A protein and the small-molecule ligand that binds it are described below.
Small molecule (SMILES): CC(=O)N[C@@H]1[C@@H](O)[C@H](O)[C@@H](CO)O[C@H]1O

Binding-site contacts:
Ligand atom C5 contacts residue ASN154 of chain 1.E at 3.6 Å.
Ligand atom C7 contacts residue ASN154 of chain 1.E at 3.3 Å.
Ligand atom C4 contacts residue ASN154 of chain 1.E at 4.2 Å.
Ligand atom C3 contacts residue ASN154 of chain 1.E at 3.8 Å.
Ligand atom O5 contacts residue SER157 of chain 1.E at 4.0 Å.
Ligand atom C2 contacts residue ASN154 of chain 1.E at 2.5 Å.
Ligand atom C1 contacts residue SER156 of chain 1.E at 4.0 Å.
Ligand atom C1 contacts residue ASN154 of chain 1.E at 1.4 Å.
Ligand atom O7 contacts residue ASN154 of chain 1.E at 3.5 Å (h-bond).
Ligand atom O6 contacts residue SER157 of chain 1.E at 4.2 Å.
Ligand atom O5 contacts residue ASN154 of chain 1.E at 2.4 Å (h-bond).
Ligand atom N2 contacts residue ASN154 of chain 1.E at 2.8 Å (h-bond).
Ligand atom C8 contacts residue ASN154 of chain 1.E at 3.7 Å.
Ligand atom C1 contacts residue SER157 of chain 1.E at 4.3 Å.

Sequence of chain 1.E:
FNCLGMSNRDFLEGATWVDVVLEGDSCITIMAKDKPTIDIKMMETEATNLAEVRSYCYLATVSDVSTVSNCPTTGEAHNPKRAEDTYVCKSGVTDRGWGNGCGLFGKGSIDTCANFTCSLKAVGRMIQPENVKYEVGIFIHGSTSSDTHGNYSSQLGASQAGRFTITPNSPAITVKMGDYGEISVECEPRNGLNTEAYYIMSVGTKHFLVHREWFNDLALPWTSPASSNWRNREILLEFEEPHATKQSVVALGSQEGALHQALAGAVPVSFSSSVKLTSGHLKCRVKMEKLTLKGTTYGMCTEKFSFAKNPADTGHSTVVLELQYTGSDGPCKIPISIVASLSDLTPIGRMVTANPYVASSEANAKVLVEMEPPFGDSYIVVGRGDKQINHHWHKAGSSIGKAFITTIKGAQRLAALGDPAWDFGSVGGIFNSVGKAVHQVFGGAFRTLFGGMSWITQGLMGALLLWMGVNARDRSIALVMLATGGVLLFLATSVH